Binding-site contacts:
Ligand atom C1 contacts residue NAG1 of chain 21.Z at 1.7 Å.
Ligand atom O2 contacts residue NAG1 of chain 21.Z at 3.4 Å (h-bond).
Ligand atom C4 contacts residue BMA1 of chain 21.BA at 3.6 Å.
Ligand atom C3 contacts residue BMA1 of chain 21.BA at 2.5 Å.
Ligand atom O5 contacts residue NAG1 of chain 21.Z at 2.5 Å (h-bond).
Ligand atom O6 contacts residue NAG1 of chain 21.Z at 4.5 Å.
Ligand atom C2 contacts residue HIS2 of chain 21.F at 4.5 Å.
Ligand atom O3 contacts residue BMA1 of chain 21.BA at 1.1 Å.
Ligand atom C2 contacts residue BMA1 of chain 21.BA at 3.2 Å.
Ligand atom C3 contacts residue NAG1 of chain 21.Z at 4.1 Å.
Ligand atom C2 contacts residue NAG1 of chain 21.Z at 2.9 Å.
Ligand atom C5 contacts residue NAG1 of chain 21.Z at 3.8 Å.
Ligand atom O4 contacts residue BMA1 of chain 21.BA at 4.0 Å.
Ligand atom O2 contacts residue BMA1 of chain 21.BA at 3.0 Å (h-bond).
Ligand atom O2 contacts residue HIS2 of chain 21.F at 3.4 Å (h-bond).

Sequence of chain 21.F:
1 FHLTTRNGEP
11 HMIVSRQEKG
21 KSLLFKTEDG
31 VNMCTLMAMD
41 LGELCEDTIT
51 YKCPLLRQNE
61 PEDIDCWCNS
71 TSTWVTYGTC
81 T

The small molecule below binds the protein below.
Small molecule (SMILES): OC[C@H]1O[C@@H](O)[C@@H](O)[C@@H](O)[C@@H]1O